A small-molecule ligand and the protein it binds are described below.
Small molecule (SMILES): CCc1cccc(CC)c1NC(=O)n1cc2c(c1)/C(=N\C(=O)c1ccc(N3CCN(C)CC3)cc1)N=N2

Sequence of chain 1.F:
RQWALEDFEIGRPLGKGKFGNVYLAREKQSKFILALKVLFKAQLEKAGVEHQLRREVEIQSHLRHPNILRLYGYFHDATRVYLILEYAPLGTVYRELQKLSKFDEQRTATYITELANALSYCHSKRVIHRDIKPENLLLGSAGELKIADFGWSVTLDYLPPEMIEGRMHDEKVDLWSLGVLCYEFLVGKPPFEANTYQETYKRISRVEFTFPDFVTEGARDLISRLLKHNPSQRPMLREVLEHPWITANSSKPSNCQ

Binding-site contacts:
Ligand atom O26 contacts residue LYS65 of chain 1.F at 3.1 Å (salt-bridge).
Ligand atom C14 contacts residue LEU166 of chain 1.F at 3.6 Å (hydrophobic).
Ligand atom C15 contacts residue LEU166 of chain 1.F at 3.9 Å (hydrophobic).
Ligand atom C29 contacts residue LYS65 of chain 1.F at 3.6 Å.
Ligand atom C37 contacts residue GLY43 of chain 1.F at 3.4 Å.
Ligand atom O8 contacts residue LEU42 of chain 1.F at 3.7 Å.
Ligand atom N2 contacts residue ALA63 of chain 1.F at 3.6 Å.
Ligand atom C37 contacts residue GLY45 of chain 1.F at 3.9 Å.
Ligand atom N5 contacts residue ALA116 of chain 1.F at 3.2 Å (h-bond).
Ligand atom C13 contacts residue LEU166 of chain 1.F at 3.5 Å (hydrophobic).
Ligand atom C37 contacts residue VAL50 of chain 1.F at 3.7 Å (hydrophobic).
Ligand atom C16 contacts residue LEU97 of chain 1.F at 3.8 Å (hydrophobic).
Ligand atom N4 contacts residue ALA116 of chain 1.F at 3.0 Å (h-bond).
Ligand atom C27 contacts residue LYS65 of chain 1.F at 3.7 Å.
Ligand atom C25 contacts residue VAL50 of chain 1.F at 3.7 Å (hydrophobic).
Ligand atom C11 contacts residue ALA116 of chain 1.F at 3.9 Å (hydrophobic).
Ligand atom C9 contacts residue LEU42 of chain 1.F at 3.8 Å (hydrophobic).
Ligand atom N2 contacts residue ALA116 of chain 1.F at 3.7 Å.
Ligand atom C31 contacts residue ASN164 of chain 1.F at 3.6 Å.
Ligand atom N30 contacts residue VAL50 of chain 1.F at 3.8 Å.
Ligand atom C12 contacts residue GLY119 of chain 1.F at 3.9 Å.
Ligand atom C11 contacts residue PRO117 of chain 1.F at 3.3 Å (hydrophobic).
Ligand atom C37 contacts residue LYS44 of chain 1.F at 3.7 Å.
Ligand atom C3 contacts residue ALA116 of chain 1.F at 3.9 Å (hydrophobic).
Ligand atom N4 contacts residue TYR115 of chain 1.F at 3.6 Å.
Ligand atom C36 contacts residue GLU163 of chain 1.F at 3.5 Å.
Ligand atom C16 contacts residue LEU166 of chain 1.F at 3.8 Å (hydrophobic).
Ligand atom C34 contacts residue LYS65 of chain 1.F at 3.7 Å.
Ligand atom N1 contacts residue VAL50 of chain 1.F at 3.7 Å.
Ligand atom N2 contacts residue GLU114 of chain 1.F at 2.9 Å (salt-bridge).
Ligand atom C36 contacts residue LEU166 of chain 1.F at 3.9 Å (hydrophobic).
Ligand atom N4 contacts residue GLU114 of chain 1.F at 3.5 Å (salt-bridge).
Ligand atom C7 contacts residue ALA116 of chain 1.F at 3.9 Å (hydrophobic).
Ligand atom C12 contacts residue TYR115 of chain 1.F at 3.9 Å (hydrophobic).
Ligand atom N2 contacts residue LEU166 of chain 1.F at 3.8 Å.
Ligand atom C16 contacts residue LEU113 of chain 1.F at 3.7 Å (hydrophobic).
Ligand atom C34 contacts residue VAL50 of chain 1.F at 3.4 Å (hydrophobic).
Ligand atom C12 contacts residue ALA116 of chain 1.F at 3.1 Å (hydrophobic).
Ligand atom C22 contacts residue PRO117 of chain 1.F at 3.3 Å (hydrophobic).
Ligand atom C11 contacts residue GLY119 of chain 1.F at 3.8 Å.